Sequence of chain 1.C:
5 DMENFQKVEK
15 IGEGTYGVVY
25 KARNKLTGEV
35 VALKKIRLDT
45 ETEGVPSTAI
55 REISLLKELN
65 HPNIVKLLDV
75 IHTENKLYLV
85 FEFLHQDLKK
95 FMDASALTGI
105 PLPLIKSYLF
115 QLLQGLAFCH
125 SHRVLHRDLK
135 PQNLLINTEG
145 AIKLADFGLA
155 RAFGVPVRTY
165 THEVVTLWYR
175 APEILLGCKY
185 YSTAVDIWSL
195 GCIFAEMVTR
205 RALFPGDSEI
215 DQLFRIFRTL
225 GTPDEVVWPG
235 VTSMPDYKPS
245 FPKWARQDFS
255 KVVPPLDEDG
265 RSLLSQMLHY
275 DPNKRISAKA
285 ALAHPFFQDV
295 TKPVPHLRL

A protein and the small-molecule ligand that binds it are described below.
Small molecule (SMILES): CNC(=O)c1nn(C)c2c1C(C)(C)Cc1cnc(Nc3ccc(N4CCN(C)CC4)cc3)nc1-2

Binding-site contacts:
Ligand atom C30 contacts residue ASP91 of chain 1.C at 3.6 Å.
Ligand atom C4 contacts residue ASP150 of chain 1.C at 3.4 Å.
Ligand atom C27 contacts residue ILE15 of chain 1.C at 3.8 Å (hydrophobic).
Ligand atom C30 contacts residue LYS94 of chain 1.C at 3.7 Å.
Ligand atom C4 contacts residue TYR20 of chain 1.C at 3.6 Å (hydrophobic).
Ligand atom C18 contacts residue LEU88 of chain 1.C at 3.5 Å (hydrophobic).
Ligand atom C20 contacts residue ALA36 of chain 1.C at 3.3 Å (hydrophobic).
Ligand atom O1 contacts residue LYS38 of chain 1.C at 2.8 Å (salt-bridge).
Ligand atom C20 contacts residue LEU88 of chain 1.C at 3.7 Å (hydrophobic).
Ligand atom C5 contacts residue VAL23 of chain 1.C at 3.8 Å (hydrophobic).
Ligand atom C12 contacts residue LEU139 of chain 1.C at 3.6 Å (hydrophobic).
Ligand atom C8 contacts residue ILE15 of chain 1.C at 3.9 Å (hydrophobic).
Ligand atom C13 contacts residue PHE85 of chain 1.C at 3.8 Å (hydrophobic).
Ligand atom C2 contacts residue LYS38 of chain 1.C at 3.8 Å.
Ligand atom C27 contacts residue HIS89 of chain 1.C at 3.5 Å.
Ligand atom C20 contacts residue LEU139 of chain 1.C at 3.8 Å (hydrophobic).
Ligand atom C20 contacts residue GLU86 of chain 1.C at 3.2 Å.
Ligand atom N19 contacts residue LEU88 of chain 1.C at 3.0 Å (h-bond).
Ligand atom N19 contacts residue GLU86 of chain 1.C at 3.9 Å.
Ligand atom O1 contacts residue VAL23 of chain 1.C at 3.8 Å.
Ligand atom N17 contacts residue LEU139 of chain 1.C at 3.5 Å.
Ligand atom N21 contacts residue LEU88 of chain 1.C at 2.7 Å (h-bond).
Ligand atom N19 contacts residue PHE87 of chain 1.C at 3.8 Å.
Ligand atom C27 contacts residue LEU88 of chain 1.C at 3.6 Å (hydrophobic).
Ligand atom C16 contacts residue PHE85 of chain 1.C at 3.4 Å (hydrophobic).
Ligand atom C26 contacts residue ILE15 of chain 1.C at 3.8 Å (hydrophobic).
Ligand atom C16 contacts residue VAL23 of chain 1.C at 3.9 Å (hydrophobic).
Ligand atom C22 contacts residue LEU88 of chain 1.C at 3.5 Å (hydrophobic).
Ligand atom N17 contacts residue ILE15 of chain 1.C at 3.9 Å.
Ligand atom C32 contacts residue LYS94 of chain 1.C at 3.7 Å.
Ligand atom C29 contacts residue GLN90 of chain 1.C at 3.6 Å.
Ligand atom C12 contacts residue ALA36 of chain 1.C at 3.6 Å (hydrophobic).
Ligand atom N19 contacts residue ALA36 of chain 1.C at 3.8 Å.
Ligand atom C4 contacts residue LYS38 of chain 1.C at 3.7 Å.
Ligand atom C29 contacts residue ASP91 of chain 1.C at 3.3 Å.
Ligand atom C27 contacts residue PHE87 of chain 1.C at 3.9 Å (hydrophobic).
Ligand atom C11 contacts residue LEU139 of chain 1.C at 3.4 Å (hydrophobic).
Ligand atom C26 contacts residue HIS89 of chain 1.C at 3.5 Å.
Ligand atom N19 contacts residue LEU139 of chain 1.C at 3.9 Å.
Ligand atom C18 contacts residue LEU139 of chain 1.C at 3.7 Å (hydrophobic).